This protein binds this small molecule.
Small molecule (SMILES): c1ccc(P(c2ccccc2)c2ccccc2)cc1

Binding-site contacts:
Ligand atom C01 contacts residue TRP30 of chain 1.A at 4.0 Å (hydrophobic).
Ligand atom C11 contacts residue TYR70 of chain 1.A at 4.3 Å (hydrophobic).
Ligand atom C08 contacts residue TYR70 of chain 1.A at 3.5 Å (hydrophobic).
Ligand atom C01 contacts residue TYR70 of chain 1.A at 4.2 Å (hydrophobic).
Ligand atom C19 contacts residue TYR34 of chain 1.A at 3.5 Å (hydrophobic).
Ligand atom C03 contacts residue TRP30 of chain 1.A at 4.3 Å (hydrophobic).
Ligand atom C06 contacts residue TRP4 of chain 1.A at 3.2 Å (hydrophobic).
Ligand atom C01 contacts residue TRP4 of chain 1.A at 3.3 Å (hydrophobic).
Ligand atom C08 contacts residue TYR34 of chain 1.A at 3.9 Å (hydrophobic).
Ligand atom C03 contacts residue TYR34 of chain 1.A at 4.0 Å (hydrophobic).
Ligand atom C04 contacts residue TYR70 of chain 1.A at 4.1 Å (hydrophobic).
Ligand atom C09 contacts residue TYR70 of chain 1.A at 4.2 Å (hydrophobic).
Ligand atom C10 contacts residue TYR34 of chain 1.A at 4.0 Å (hydrophobic).
Ligand atom C18 contacts residue TYR34 of chain 1.A at 3.4 Å (hydrophobic).
Ligand atom C02 contacts residue TRP30 of chain 1.A at 3.4 Å (hydrophobic).
Ligand atom C05 contacts residue TYR70 of chain 1.A at 3.4 Å (hydrophobic).
Ligand atom C02 contacts residue TRP4 of chain 1.A at 4.4 Å (hydrophobic).
Ligand atom C12 contacts residue ASP35 of chain 1.A at 3.4 Å.
Ligand atom C11 contacts residue ASP35 of chain 1.A at 4.3 Å.
Ligand atom C13 contacts residue TYR34 of chain 1.A at 3.8 Å (hydrophobic).
Ligand atom C02 contacts residue TYR34 of chain 1.A at 4.4 Å (hydrophobic).
Ligand atom C06 contacts residue TYR70 of chain 1.A at 3.4 Å (hydrophobic).
Ligand atom C13 contacts residue TYR70 of chain 1.A at 3.0 Å (hydrophobic).
Ligand atom C13 contacts residue ASP35 of chain 1.A at 4.2 Å.
Ligand atom C12 contacts residue TYR34 of chain 1.A at 3.7 Å (hydrophobic).
Ligand atom C05 contacts residue TRP4 of chain 1.A at 4.2 Å (hydrophobic).
Ligand atom C09 contacts residue TYR34 of chain 1.A at 4.0 Å (hydrophobic).
Ligand atom C12 contacts residue TYR70 of chain 1.A at 3.5 Å (hydrophobic).
Ligand atom P07 contacts residue TYR70 of chain 1.A at 4.1 Å.
Ligand atom C11 contacts residue TYR34 of chain 1.A at 3.9 Å (hydrophobic).

Sequence of chain 1.A:
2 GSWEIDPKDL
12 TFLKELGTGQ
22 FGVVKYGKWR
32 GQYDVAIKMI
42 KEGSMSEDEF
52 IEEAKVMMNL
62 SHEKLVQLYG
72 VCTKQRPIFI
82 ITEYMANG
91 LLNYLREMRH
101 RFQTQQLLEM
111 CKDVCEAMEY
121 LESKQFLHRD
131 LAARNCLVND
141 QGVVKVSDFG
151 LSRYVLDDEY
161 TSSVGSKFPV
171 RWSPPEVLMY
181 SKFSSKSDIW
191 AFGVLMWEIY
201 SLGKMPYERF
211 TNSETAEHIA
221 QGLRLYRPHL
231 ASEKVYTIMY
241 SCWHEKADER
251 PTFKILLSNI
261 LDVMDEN